Sequence of chain 1.A:
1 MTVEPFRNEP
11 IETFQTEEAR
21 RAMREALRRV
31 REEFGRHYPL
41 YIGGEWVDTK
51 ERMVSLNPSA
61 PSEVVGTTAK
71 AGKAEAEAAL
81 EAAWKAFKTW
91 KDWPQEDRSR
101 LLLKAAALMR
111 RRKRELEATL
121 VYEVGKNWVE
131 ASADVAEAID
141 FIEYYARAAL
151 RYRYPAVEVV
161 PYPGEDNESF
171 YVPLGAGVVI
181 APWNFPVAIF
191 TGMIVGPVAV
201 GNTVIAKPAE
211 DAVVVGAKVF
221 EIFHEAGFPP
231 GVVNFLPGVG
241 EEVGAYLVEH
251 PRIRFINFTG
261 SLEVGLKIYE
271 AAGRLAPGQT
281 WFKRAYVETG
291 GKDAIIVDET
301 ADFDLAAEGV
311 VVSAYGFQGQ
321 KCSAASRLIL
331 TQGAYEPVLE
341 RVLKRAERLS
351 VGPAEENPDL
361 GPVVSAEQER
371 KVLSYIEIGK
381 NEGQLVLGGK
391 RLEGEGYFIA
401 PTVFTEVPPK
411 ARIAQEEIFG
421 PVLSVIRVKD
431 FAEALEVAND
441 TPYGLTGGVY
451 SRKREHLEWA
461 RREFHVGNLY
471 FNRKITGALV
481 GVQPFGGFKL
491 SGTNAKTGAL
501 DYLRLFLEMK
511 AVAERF

Binding-site contacts:
Ligand atom CB contacts residue PHE485 of chain 1.A at 3.6 Å (hydrophobic).
Ligand atom C contacts residue ALA478 of chain 1.A at 3.8 Å (hydrophobic).
Ligand atom C contacts residue SER323 of chain 1.A at 3.2 Å.
Ligand atom OXT contacts residue PHE485 of chain 1.A at 3.5 Å.
Ligand atom CD contacts residue CYS322 of chain 1.A at 3.8 Å (hydrophobic).
Ligand atom OE1 contacts residue SER323 of chain 1.A at 4.1 Å.
Ligand atom O contacts residue GLY477 of chain 1.A at 2.8 Å (h-bond).
Ligand atom N contacts residue ALA478 of chain 1.A at 4.3 Å.
Ligand atom CD contacts residue ASN184 of chain 1.A at 3.8 Å.
Ligand atom OE2 contacts residue GLU288 of chain 1.A at 3.0 Å (salt-bridge).
Ligand atom O contacts residue THR476 of chain 1.A at 3.6 Å.
Ligand atom CA contacts residue PHE485 of chain 1.A at 4.1 Å (hydrophobic).
Ligand atom OE1 contacts residue LYS321 of chain 1.A at 3.6 Å.
Ligand atom CA contacts residue PHE185 of chain 1.A at 4.2 Å (hydrophobic).
Ligand atom OE1 contacts residue ASN184 of chain 1.A at 3.0 Å (h-bond).
Ligand atom C contacts residue GLY477 of chain 1.A at 3.3 Å.
Ligand atom C contacts residue PHE485 of chain 1.A at 4.2 Å (hydrophobic).
Ligand atom OE2 contacts residue ASN184 of chain 1.A at 4.1 Å.
Ligand atom CA contacts residue SER323 of chain 1.A at 4.0 Å.
Ligand atom CD contacts residue PHE185 of chain 1.A at 3.7 Å (hydrophobic).
Ligand atom CD contacts residue GLU288 of chain 1.A at 4.0 Å.
Ligand atom OE2 contacts residue CYS322 of chain 1.A at 3.4 Å (h-bond).
Ligand atom O contacts residue SER323 of chain 1.A at 2.7 Å (h-bond).
Ligand atom OXT contacts residue SER323 of chain 1.A at 3.7 Å.
Ligand atom CB contacts residue PHE185 of chain 1.A at 3.9 Å (hydrophobic).
Ligand atom OXT contacts residue GLY477 of chain 1.A at 3.3 Å (h-bond).
Ligand atom N contacts residue PHE485 of chain 1.A at 3.6 Å.
Ligand atom OE1 contacts residue CYS322 of chain 1.A at 2.8 Å (h-bond).
Ligand atom O contacts residue LYS321 of chain 1.A at 4.2 Å.
Ligand atom CG contacts residue PHE485 of chain 1.A at 4.0 Å (hydrophobic).
Ligand atom CB contacts residue SER323 of chain 1.A at 3.5 Å.
Ligand atom OE1 contacts residue PHE185 of chain 1.A at 3.3 Å.
Ligand atom C contacts residue THR476 of chain 1.A at 4.2 Å.
Ligand atom CG contacts residue PHE185 of chain 1.A at 3.5 Å (hydrophobic).
Ligand atom CG contacts residue ILE189 of chain 1.A at 3.8 Å (hydrophobic).
Ligand atom CD contacts residue ILE189 of chain 1.A at 4.0 Å (hydrophobic).
Ligand atom OXT contacts residue ALA478 of chain 1.A at 3.0 Å (h-bond).
Ligand atom OE2 contacts residue ILE189 of chain 1.A at 3.6 Å.
Ligand atom O contacts residue ALA478 of chain 1.A at 4.2 Å.
Ligand atom OXT contacts residue THR476 of chain 1.A at 4.0 Å.

This small molecule binds to this protein.
Small molecule (SMILES): N[C@@H](CCC(=O)O)C(=O)O